Binding-site contacts:
Ligand atom C1 contacts residue ASN603 of chain 1.A at 1.5 Å.
Ligand atom C2 contacts residue ASN603 of chain 1.A at 2.5 Å.
Ligand atom C4 contacts residue ASN603 of chain 1.A at 4.3 Å.
Ligand atom C3 contacts residue ASN603 of chain 1.A at 3.9 Å.
Ligand atom C7 contacts residue ASN603 of chain 1.A at 3.5 Å.
Ligand atom O7 contacts residue THR604 of chain 1.A at 3.8 Å.
Ligand atom O7 contacts residue ASN603 of chain 1.A at 3.6 Å.
Ligand atom C8 contacts residue THR604 of chain 1.A at 3.8 Å.
Ligand atom O5 contacts residue ASN603 of chain 1.A at 2.5 Å (h-bond).
Ligand atom N2 contacts residue ASN603 of chain 1.A at 2.9 Å (h-bond).
Ligand atom C5 contacts residue ASN603 of chain 1.A at 3.8 Å.
Ligand atom C7 contacts residue THR604 of chain 1.A at 4.1 Å.

This protein binds this small molecule.
Small molecule (SMILES): CC(=O)N[C@@H]1[C@@H](O)[C@H](O)[C@@H](CO)O[C@H]1O

Sequence of chain 1.A:
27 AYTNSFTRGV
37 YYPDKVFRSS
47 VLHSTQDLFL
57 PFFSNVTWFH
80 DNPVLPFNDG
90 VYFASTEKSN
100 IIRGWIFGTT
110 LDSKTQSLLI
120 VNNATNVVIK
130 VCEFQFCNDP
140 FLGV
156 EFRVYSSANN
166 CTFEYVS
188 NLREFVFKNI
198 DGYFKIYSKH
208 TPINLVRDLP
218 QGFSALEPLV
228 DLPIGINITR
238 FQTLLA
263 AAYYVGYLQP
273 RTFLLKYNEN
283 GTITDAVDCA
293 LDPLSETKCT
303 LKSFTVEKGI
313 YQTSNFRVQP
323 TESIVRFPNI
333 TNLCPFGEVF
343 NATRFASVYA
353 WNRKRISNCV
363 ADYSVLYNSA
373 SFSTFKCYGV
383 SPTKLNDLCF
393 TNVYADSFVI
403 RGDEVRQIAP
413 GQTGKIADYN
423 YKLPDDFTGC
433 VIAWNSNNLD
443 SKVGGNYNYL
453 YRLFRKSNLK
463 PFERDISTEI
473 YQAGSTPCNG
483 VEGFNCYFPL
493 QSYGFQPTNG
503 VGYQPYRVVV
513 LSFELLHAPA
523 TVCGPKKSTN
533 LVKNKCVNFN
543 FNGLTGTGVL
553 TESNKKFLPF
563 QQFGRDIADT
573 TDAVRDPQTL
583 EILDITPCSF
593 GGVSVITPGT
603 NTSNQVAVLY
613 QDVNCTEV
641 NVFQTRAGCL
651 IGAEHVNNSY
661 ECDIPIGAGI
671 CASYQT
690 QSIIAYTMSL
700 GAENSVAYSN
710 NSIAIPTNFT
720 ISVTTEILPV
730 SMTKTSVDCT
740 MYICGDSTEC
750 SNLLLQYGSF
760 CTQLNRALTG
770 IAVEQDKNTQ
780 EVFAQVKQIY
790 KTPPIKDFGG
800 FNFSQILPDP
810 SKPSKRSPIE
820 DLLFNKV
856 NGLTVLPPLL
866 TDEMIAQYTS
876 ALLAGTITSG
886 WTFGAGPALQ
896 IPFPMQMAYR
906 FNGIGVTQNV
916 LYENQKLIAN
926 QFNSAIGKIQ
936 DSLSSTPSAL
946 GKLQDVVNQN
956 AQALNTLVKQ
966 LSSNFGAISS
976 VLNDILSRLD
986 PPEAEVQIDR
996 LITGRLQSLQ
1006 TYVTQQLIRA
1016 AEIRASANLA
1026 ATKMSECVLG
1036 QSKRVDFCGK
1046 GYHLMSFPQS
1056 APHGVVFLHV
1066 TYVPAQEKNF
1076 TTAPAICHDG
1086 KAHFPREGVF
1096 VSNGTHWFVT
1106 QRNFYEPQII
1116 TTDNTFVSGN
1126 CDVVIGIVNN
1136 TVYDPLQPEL